This small molecule binds to this protein.
Small molecule (SMILES): CC(=O)N[C@@H]1[C@@H](O)[C@H](O)[C@@H](CO)O[C@H]1O

Sequence of chain 1.D:
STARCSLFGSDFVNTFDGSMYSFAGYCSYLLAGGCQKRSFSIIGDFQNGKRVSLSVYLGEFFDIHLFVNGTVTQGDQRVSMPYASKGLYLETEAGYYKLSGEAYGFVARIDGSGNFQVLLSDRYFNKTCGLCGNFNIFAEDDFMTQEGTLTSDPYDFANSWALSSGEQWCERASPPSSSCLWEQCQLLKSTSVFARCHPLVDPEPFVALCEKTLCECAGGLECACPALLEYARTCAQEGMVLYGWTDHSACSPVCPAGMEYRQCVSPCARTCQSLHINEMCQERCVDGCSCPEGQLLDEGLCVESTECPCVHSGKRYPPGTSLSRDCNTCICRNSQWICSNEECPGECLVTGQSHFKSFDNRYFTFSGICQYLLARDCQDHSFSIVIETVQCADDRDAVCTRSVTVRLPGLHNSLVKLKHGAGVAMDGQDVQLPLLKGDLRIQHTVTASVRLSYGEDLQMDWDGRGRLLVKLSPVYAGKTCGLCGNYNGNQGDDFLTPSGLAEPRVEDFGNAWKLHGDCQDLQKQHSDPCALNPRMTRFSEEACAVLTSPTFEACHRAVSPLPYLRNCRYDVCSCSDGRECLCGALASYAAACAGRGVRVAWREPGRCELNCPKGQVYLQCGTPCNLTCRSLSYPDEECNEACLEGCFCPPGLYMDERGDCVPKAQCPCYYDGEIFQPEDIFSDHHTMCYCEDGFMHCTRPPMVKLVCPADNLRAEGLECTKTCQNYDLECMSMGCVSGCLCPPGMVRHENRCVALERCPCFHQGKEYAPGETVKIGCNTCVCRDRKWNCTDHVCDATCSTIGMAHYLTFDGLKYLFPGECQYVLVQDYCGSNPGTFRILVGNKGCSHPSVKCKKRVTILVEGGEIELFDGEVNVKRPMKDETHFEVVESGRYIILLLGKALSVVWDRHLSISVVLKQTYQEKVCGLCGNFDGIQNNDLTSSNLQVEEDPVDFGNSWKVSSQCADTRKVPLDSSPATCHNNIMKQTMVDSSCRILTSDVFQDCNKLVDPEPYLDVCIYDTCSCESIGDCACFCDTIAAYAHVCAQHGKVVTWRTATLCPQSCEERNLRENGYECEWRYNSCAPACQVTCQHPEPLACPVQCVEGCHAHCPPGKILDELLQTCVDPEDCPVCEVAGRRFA

Binding-site contacts:
Ligand atom C7 contacts residue ASN857 of chain 1.D at 3.4 Å.
Ligand atom C3 contacts residue ASN857 of chain 1.D at 3.8 Å.
Ligand atom O7 contacts residue ASN857 of chain 1.D at 3.4 Å (h-bond).
Ligand atom C2 contacts residue ASN857 of chain 1.D at 2.5 Å.
Ligand atom N2 contacts residue ASN857 of chain 1.D at 2.9 Å (h-bond).
Ligand atom C5 contacts residue ASN857 of chain 1.D at 3.7 Å.
Ligand atom C4 contacts residue ASN857 of chain 1.D at 4.2 Å.
Ligand atom O5 contacts residue ASN857 of chain 1.D at 2.4 Å (h-bond).
Ligand atom C8 contacts residue ASN857 of chain 1.D at 4.5 Å.
Ligand atom C1 contacts residue ASN857 of chain 1.D at 1.4 Å.